Sequence of chain 1.A:
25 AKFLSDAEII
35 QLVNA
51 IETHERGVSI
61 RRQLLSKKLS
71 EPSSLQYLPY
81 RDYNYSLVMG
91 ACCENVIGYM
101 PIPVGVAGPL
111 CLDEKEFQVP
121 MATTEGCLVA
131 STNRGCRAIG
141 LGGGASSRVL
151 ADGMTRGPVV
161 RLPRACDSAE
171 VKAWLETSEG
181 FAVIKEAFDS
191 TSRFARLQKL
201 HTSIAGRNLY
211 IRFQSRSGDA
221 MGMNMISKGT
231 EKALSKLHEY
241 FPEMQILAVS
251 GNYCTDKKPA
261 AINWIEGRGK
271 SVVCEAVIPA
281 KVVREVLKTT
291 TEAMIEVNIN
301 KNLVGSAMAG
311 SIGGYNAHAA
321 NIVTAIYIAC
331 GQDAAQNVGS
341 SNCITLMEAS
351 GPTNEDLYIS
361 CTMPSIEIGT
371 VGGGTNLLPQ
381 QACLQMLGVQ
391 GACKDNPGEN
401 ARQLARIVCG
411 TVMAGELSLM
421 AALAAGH

Sequence of chain 1.B:
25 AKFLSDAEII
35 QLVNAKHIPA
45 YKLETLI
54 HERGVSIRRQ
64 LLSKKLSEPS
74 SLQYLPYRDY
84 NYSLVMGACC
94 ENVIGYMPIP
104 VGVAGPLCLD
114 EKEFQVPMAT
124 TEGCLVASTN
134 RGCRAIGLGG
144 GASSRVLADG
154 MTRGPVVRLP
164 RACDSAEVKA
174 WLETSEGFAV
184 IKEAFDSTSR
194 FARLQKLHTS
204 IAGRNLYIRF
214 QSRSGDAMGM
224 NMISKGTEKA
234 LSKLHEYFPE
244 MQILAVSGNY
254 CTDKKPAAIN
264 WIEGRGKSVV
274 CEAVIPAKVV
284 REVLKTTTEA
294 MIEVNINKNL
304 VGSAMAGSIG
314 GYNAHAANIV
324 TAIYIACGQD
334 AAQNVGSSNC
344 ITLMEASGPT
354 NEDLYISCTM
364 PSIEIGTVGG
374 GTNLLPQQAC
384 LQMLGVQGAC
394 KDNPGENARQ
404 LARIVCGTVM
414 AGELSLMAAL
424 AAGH

Binding-site contacts:
Ligand atom O3 contacts residue ARG156 of chain 1.B at 3.0 Å (salt-bridge).
Ligand atom O3 contacts residue MET223 of chain 1.B at 3.6 Å.
Ligand atom C22 contacts residue ALA422 of chain 1.A at 3.4 Å (hydrophobic).
Ligand atom F2 contacts residue HIS427 of chain 1.A at 2.9 Å.
Ligand atom O7 contacts residue LYS258 of chain 1.B at 3.3 Å (salt-bridge).
Ligand atom C36 contacts residue LYS301 of chain 1.A at 3.4 Å.
Ligand atom F2 contacts residue ALA422 of chain 1.A at 3.3 Å.
Ligand atom C30 contacts residue SER227 of chain 1.B at 3.6 Å.
Ligand atom F1 contacts residue ARG156 of chain 1.B at 2.9 Å.
Ligand atom C11 contacts residue ASP256 of chain 1.B at 3.6 Å.
Ligand atom C14 contacts residue CYS127 of chain 1.A at 3.2 Å (hydrophobic).
Ligand atom O7 contacts residue LYS301 of chain 1.A at 3.4 Å (salt-bridge).
Ligand atom C5 contacts residue LEU419 of chain 1.A at 3.7 Å (hydrophobic).
Ligand atom O7 contacts residue ARG156 of chain 1.B at 3.3 Å (salt-bridge).
Ligand atom C28 contacts residue ALA422 of chain 1.A at 3.6 Å (hydrophobic).
Ligand atom C14 contacts residue LEU128 of chain 1.A at 3.6 Å (hydrophobic).
Ligand atom O1 contacts residue SER131 of chain 1.A at 2.7 Å (h-bond).
Ligand atom O4 contacts residue GLU125 of chain 1.A at 2.7 Å (salt-bridge).
Ligand atom O7 contacts residue SER250 of chain 1.B at 2.6 Å (h-bond).
Ligand atom C10 contacts residue ASP256 of chain 1.B at 3.5 Å.
Ligand atom C15 contacts residue SER227 of chain 1.B at 3.6 Å.
Ligand atom C30 contacts residue ARG156 of chain 1.B at 3.3 Å.
Ligand atom C30 contacts residue VAL249 of chain 1.B at 3.6 Å (hydrophobic).
Ligand atom C20 contacts residue SER131 of chain 1.A at 3.7 Å.
Ligand atom C17 contacts residue SER131 of chain 1.A at 3.3 Å.
Ligand atom O4 contacts residue LYS257 of chain 1.B at 2.8 Å (salt-bridge).
Ligand atom C36 contacts residue SER250 of chain 1.B at 3.3 Å.
Ligand atom C2 contacts residue LEU419 of chain 1.A at 3.5 Å (hydrophobic).
Ligand atom F1 contacts residue SER227 of chain 1.B at 2.9 Å.
Ligand atom O3 contacts residue ASP256 of chain 1.B at 2.8 Å (salt-bridge).
Ligand atom C20 contacts residue ARG134 of chain 1.A at 3.6 Å.
Ligand atom F1 contacts residue VAL249 of chain 1.B at 3.3 Å.
Ligand atom O4 contacts residue ASN321 of chain 1.A at 3.1 Å (h-bond).
Ligand atom C13 contacts residue HIS318 of chain 1.A at 3.6 Å.
Ligand atom O6 contacts residue LYS301 of chain 1.A at 2.7 Å (salt-bridge).
Ligand atom C35 contacts residue ALA317 of chain 1.A at 3.3 Å (hydrophobic).
Ligand atom C24 contacts residue ARG156 of chain 1.B at 3.5 Å.
Ligand atom C1 contacts residue LEU419 of chain 1.A at 3.4 Å (hydrophobic).
Ligand atom O6 contacts residue SER250 of chain 1.B at 3.3 Å (h-bond).
Ligand atom C36 contacts residue LYS258 of chain 1.B at 3.5 Å.

This small molecule binds to this protein.
Small molecule (SMILES): CC(C)n1c(CC[C@@H](O)C[C@@H](O)CC(=O)O)c(-c2ccc(F)cc2)c(-c2ccc(F)cc2)c1C(=O)Nc1ccccc1